A protein and the small-molecule ligand that binds it are described below.
Small molecule (SMILES): CC[C@H](C)[C@H](N)C(=O)N[C@@H](CO)C(=O)N[C@@H](CCC(=O)O)C(=O)N[C@H](C=O)C(C)C

Binding-site contacts:
Ligand atom C contacts residue VAL4 of chain 1.E at 4.5 Å (hydrophobic).
Ligand atom O contacts residue VAL4 of chain 1.E at 4.4 Å.
Ligand atom CB contacts residue ALA2 of chain 1.E at 4.0 Å (hydrophobic).
Ligand atom N contacts residue VAL4 of chain 1.E at 4.1 Å.
Ligand atom CB contacts residue VAL4 of chain 1.E at 4.2 Å (hydrophobic).
Ligand atom N contacts residue ALA2 of chain 1.E at 4.3 Å.
Ligand atom O contacts residue VAL4 of chain 1.E at 4.2 Å.
Ligand atom CB contacts residue GLN3 of chain 1.E at 4.1 Å.
Ligand atom CA contacts residue ALA2 of chain 1.E at 3.8 Å (hydrophobic).
Ligand atom CA contacts residue ALA2 of chain 1.E at 3.4 Å (hydrophobic).
Ligand atom CG2 contacts residue VAL4 of chain 1.E at 3.4 Å (hydrophobic).
Ligand atom CB contacts residue ALA2 of chain 1.E at 3.5 Å (hydrophobic).
Ligand atom OE2 contacts residue VAL4 of chain 1.E at 3.6 Å.
Ligand atom CA contacts residue GLN3 of chain 1.E at 4.3 Å.
Ligand atom CG2 contacts residue ALA2 of chain 1.E at 4.3 Å (hydrophobic).
Ligand atom CD contacts residue VAL4 of chain 1.E at 3.8 Å (hydrophobic).
Ligand atom N contacts residue GLN3 of chain 1.E at 4.5 Å.
Ligand atom C contacts residue VAL4 of chain 1.E at 3.5 Å (hydrophobic).
Ligand atom N contacts residue VAL4 of chain 1.E at 3.0 Å (h-bond).
Ligand atom C contacts residue GLN3 of chain 1.E at 3.8 Å.
Ligand atom CG2 contacts residue GLN3 of chain 1.E at 3.9 Å.
Ligand atom CB contacts residue GLN3 of chain 1.E at 3.6 Å.
Ligand atom CA contacts residue VAL4 of chain 1.E at 3.5 Å (hydrophobic).
Ligand atom N contacts residue ALA2 of chain 1.E at 2.8 Å (h-bond).
Ligand atom CG2 contacts residue SER5 of chain 1.E at 3.2 Å.
Ligand atom C contacts residue ALA2 of chain 1.E at 4.2 Å (hydrophobic).
Ligand atom C contacts residue VAL4 of chain 1.E at 4.4 Å (hydrophobic).
Ligand atom OE1 contacts residue VAL4 of chain 1.E at 3.3 Å (h-bond).
Ligand atom CG1 contacts residue GLN3 of chain 1.E at 3.0 Å.
Ligand atom CA contacts residue VAL4 of chain 1.E at 4.0 Å (hydrophobic).
Ligand atom CB contacts residue VAL4 of chain 1.E at 4.0 Å (hydrophobic).
Ligand atom O contacts residue GLN3 of chain 1.E at 3.0 Å (h-bond).
Ligand atom OG contacts residue GLN3 of chain 1.E at 3.3 Å (h-bond).
Ligand atom C contacts residue ALA2 of chain 1.E at 3.6 Å (hydrophobic).

Sequence of chain 1.E:
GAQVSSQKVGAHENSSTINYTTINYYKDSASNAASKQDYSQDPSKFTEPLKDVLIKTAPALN